The small molecule below binds the protein below.
Small molecule (SMILES): CC(=O)N[C@@H]1[C@@H](O)[C@H](O)[C@@H](CO)O[C@H]1O

Sequence of chain 2.A:
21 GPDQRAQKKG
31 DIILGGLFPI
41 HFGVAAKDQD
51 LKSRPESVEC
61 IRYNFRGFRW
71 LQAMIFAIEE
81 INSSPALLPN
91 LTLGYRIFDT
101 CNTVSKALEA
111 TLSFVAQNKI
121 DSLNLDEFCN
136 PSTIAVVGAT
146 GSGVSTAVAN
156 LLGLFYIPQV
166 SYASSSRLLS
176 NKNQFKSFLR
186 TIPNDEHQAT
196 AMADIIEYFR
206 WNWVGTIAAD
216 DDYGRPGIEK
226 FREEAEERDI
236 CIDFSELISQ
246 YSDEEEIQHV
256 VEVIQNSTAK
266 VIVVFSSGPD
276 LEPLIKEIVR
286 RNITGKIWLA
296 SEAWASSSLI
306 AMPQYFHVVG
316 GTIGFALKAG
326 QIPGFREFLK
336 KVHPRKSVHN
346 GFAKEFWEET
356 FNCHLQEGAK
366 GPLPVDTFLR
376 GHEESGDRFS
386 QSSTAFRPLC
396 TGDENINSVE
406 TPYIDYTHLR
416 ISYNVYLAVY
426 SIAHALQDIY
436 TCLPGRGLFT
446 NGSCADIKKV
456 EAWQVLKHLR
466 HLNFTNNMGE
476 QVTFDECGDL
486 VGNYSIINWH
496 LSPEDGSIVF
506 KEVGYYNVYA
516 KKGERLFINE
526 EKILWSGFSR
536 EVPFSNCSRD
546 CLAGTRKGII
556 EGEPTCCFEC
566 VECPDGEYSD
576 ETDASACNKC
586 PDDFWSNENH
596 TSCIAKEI

Binding-site contacts:
Ligand atom O7 contacts residue ASN261 of chain 2.A at 3.9 Å.
Ligand atom N2 contacts residue ASN261 of chain 2.A at 2.6 Å (h-bond).
Ligand atom O6 contacts residue ASN261 of chain 2.A at 4.4 Å.
Ligand atom C3 contacts residue GLU257 of chain 2.A at 4.2 Å.
Ligand atom C2 contacts residue GLU257 of chain 2.A at 4.3 Å.
Ligand atom C5 contacts residue ASN261 of chain 2.A at 3.6 Å.
Ligand atom C2 contacts residue ASN261 of chain 2.A at 2.5 Å.
Ligand atom C7 contacts residue ASN261 of chain 2.A at 3.2 Å.
Ligand atom O3 contacts residue GLU257 of chain 2.A at 3.6 Å.
Ligand atom C4 contacts residue GLU257 of chain 2.A at 3.9 Å.
Ligand atom C4 contacts residue ASN261 of chain 2.A at 4.2 Å.
Ligand atom C1 contacts residue ASN261 of chain 2.A at 1.4 Å.
Ligand atom C3 contacts residue ASN261 of chain 2.A at 3.8 Å.
Ligand atom C8 contacts residue ASN261 of chain 2.A at 3.8 Å.
Ligand atom O5 contacts residue ASN261 of chain 2.A at 2.2 Å (h-bond).